Binding-site contacts:
Ligand atom C5B contacts residue TYR128 of chain 17.A at 4.0 Å (hydrophobic).
Ligand atom C2A contacts residue PHE186 of chain 17.A at 3.3 Å (hydrophobic).
Ligand atom C2C contacts residue TYR197 of chain 17.A at 3.7 Å (hydrophobic).
Ligand atom C5B contacts residue MET224 of chain 17.A at 3.8 Å (hydrophobic).
Ligand atom C5A contacts residue ALA150 of chain 17.A at 4.0 Å (hydrophobic).
Ligand atom C5 contacts residue MET221 of chain 17.A at 3.6 Å (hydrophobic).
Ligand atom O1 contacts residue MET221 of chain 17.A at 2.5 Å (h-bond).
Ligand atom C1C contacts residue TYR128 of chain 17.A at 3.9 Å (hydrophobic).
Ligand atom O1A contacts residue PHE186 of chain 17.A at 3.0 Å.
Ligand atom C3C contacts residue TYR128 of chain 17.A at 3.4 Å (hydrophobic).
Ligand atom C3B contacts residue TYR152 of chain 17.A at 3.7 Å (hydrophobic).
Ligand atom C5A contacts residue PHE186 of chain 17.A at 3.5 Å (hydrophobic).
Ligand atom C2C contacts residue MET221 of chain 17.A at 4.0 Å (hydrophobic).
Ligand atom C1B contacts residue VAL188 of chain 17.A at 3.8 Å (hydrophobic).
Ligand atom C1C contacts residue MET221 of chain 17.A at 4.0 Å (hydrophobic).
Ligand atom C4B contacts residue TYR152 of chain 17.A at 3.8 Å (hydrophobic).
Ligand atom C1C contacts residue LEU106 of chain 17.A at 4.0 Å (hydrophobic).
Ligand atom N3A contacts residue TYR152 of chain 17.A at 3.5 Å.
Ligand atom C2B contacts residue VAL188 of chain 17.A at 3.5 Å (hydrophobic).
Ligand atom N3A contacts residue ALA24 of chain 17.C at 3.8 Å.
Ligand atom O1B contacts residue TYR128 of chain 17.A at 3.4 Å (h-bond).
Ligand atom N2 contacts residue MET221 of chain 17.A at 3.3 Å (h-bond).
Ligand atom C2A contacts residue TYR152 of chain 17.A at 3.6 Å (hydrophobic).
Ligand atom C1B contacts residue ILE104 of chain 17.A at 4.0 Å (hydrophobic).
Ligand atom N3A contacts residue PRO174 of chain 17.A at 3.7 Å.
Ligand atom C4A contacts residue PRO174 of chain 17.A at 3.1 Å (hydrophobic).
Ligand atom C5A contacts residue VAL176 of chain 17.A at 3.6 Å (hydrophobic).
Ligand atom C4C contacts residue VAL188 of chain 17.A at 3.7 Å (hydrophobic).
Ligand atom C3B contacts residue VAL188 of chain 17.A at 3.8 Å (hydrophobic).
Ligand atom C4 contacts residue LEU106 of chain 17.A at 3.5 Å (hydrophobic).
Ligand atom O1B contacts residue ILE104 of chain 17.A at 3.9 Å.
Ligand atom C5C contacts residue VAL188 of chain 17.A at 4.1 Å (hydrophobic).
Ligand atom N3A contacts residue PHE186 of chain 17.A at 4.0 Å.
Ligand atom C4C contacts residue VAL191 of chain 17.A at 3.0 Å (hydrophobic).
Ligand atom C5C contacts residue VAL191 of chain 17.A at 3.8 Å (hydrophobic).
Ligand atom C6B contacts residue ILE104 of chain 17.A at 3.6 Å (hydrophobic).
Ligand atom C6B contacts residue TYR128 of chain 17.A at 3.3 Å (hydrophobic).
Ligand atom C4B contacts residue PHE186 of chain 17.A at 3.6 Å (hydrophobic).
Ligand atom C5B contacts residue PHE186 of chain 17.A at 3.9 Å (hydrophobic).
Ligand atom C1B contacts residue TYR128 of chain 17.A at 3.6 Å (hydrophobic).

Sequence of chain 17.A:
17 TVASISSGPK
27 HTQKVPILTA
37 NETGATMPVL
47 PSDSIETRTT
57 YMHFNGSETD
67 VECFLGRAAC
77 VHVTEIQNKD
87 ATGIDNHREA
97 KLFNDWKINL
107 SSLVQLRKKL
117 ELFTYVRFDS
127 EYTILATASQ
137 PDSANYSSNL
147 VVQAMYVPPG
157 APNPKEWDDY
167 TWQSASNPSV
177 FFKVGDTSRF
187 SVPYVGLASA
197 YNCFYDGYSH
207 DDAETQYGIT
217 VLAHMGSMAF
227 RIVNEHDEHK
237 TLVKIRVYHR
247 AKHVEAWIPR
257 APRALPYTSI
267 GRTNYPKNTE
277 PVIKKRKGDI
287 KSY

Sequence of chain 17.C:
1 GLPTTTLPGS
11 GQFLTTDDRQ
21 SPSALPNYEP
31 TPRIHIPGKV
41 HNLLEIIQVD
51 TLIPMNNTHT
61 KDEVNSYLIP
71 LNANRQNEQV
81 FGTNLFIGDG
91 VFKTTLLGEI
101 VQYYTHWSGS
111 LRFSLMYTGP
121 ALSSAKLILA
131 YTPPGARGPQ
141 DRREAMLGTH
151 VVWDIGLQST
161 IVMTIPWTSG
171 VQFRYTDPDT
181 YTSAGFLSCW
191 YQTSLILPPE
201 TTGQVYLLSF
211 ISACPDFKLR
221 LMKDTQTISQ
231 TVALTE

The protein below binds the small molecule below.
Small molecule (SMILES): Cc1cc(CCCCCOc2ccc(C3=NCCO3)cc2)on1